Sequence of chain 1.D:
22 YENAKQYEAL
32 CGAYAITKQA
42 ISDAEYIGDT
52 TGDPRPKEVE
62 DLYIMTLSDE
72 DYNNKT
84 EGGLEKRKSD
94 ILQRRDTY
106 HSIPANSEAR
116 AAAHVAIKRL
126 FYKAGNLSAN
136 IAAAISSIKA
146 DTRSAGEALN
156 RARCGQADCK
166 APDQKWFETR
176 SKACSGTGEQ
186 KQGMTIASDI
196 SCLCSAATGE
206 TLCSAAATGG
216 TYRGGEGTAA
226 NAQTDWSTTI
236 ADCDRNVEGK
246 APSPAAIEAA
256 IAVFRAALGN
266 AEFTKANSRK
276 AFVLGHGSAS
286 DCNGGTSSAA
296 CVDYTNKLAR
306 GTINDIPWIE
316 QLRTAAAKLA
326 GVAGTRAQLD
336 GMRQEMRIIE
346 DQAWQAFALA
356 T

Binding-site contacts:
Ligand atom C5 contacts residue SER292 of chain 1.D at 3.1 Å.
Ligand atom O6 contacts residue GLU205 of chain 1.D at 3.8 Å.
Ligand atom C6 contacts residue THR203 of chain 1.D at 3.4 Å.
Ligand atom O2 contacts residue SER292 of chain 1.D at 3.3 Å (h-bond).
Ligand atom C1 contacts residue THR203 of chain 1.D at 3.6 Å.
Ligand atom C1 contacts residue HIS281 of chain 1.D at 4.0 Å.
Ligand atom O2 contacts residue HIS281 of chain 1.D at 3.3 Å (h-bond).
Ligand atom O5 contacts residue TYR22 of chain 1.D at 4.0 Å.
Ligand atom O5 contacts residue GLY204 of chain 1.D at 4.3 Å.
Ligand atom O5 contacts residue THR203 of chain 1.D at 3.1 Å (h-bond).
Ligand atom C4 contacts residue SER292 of chain 1.D at 3.9 Å.
Ligand atom O6 contacts residue TYR22 of chain 1.D at 4.3 Å.
Ligand atom C6 contacts residue SER292 of chain 1.D at 4.3 Å.
Ligand atom O5 contacts residue SER292 of chain 1.D at 2.2 Å (h-bond).
Ligand atom C6 contacts residue GLU205 of chain 1.D at 4.0 Å.
Ligand atom C2 contacts residue HIS281 of chain 1.D at 3.6 Å.
Ligand atom C1 contacts residue SER292 of chain 1.D at 1.5 Å.
Ligand atom C5 contacts residue THR203 of chain 1.D at 3.0 Å.
Ligand atom C2 contacts residue SER292 of chain 1.D at 2.9 Å.
Ligand atom C3 contacts residue SER292 of chain 1.D at 3.6 Å.
Ligand atom O5 contacts residue LEU207 of chain 1.D at 4.0 Å.
Ligand atom O6 contacts residue THR203 of chain 1.D at 4.5 Å.
Ligand atom O2 contacts residue SER293 of chain 1.D at 3.9 Å.
Ligand atom C2 contacts residue GLC1 of chain 1.Q at 4.0 Å.
Ligand atom C4 contacts residue THR203 of chain 1.D at 4.5 Å.
Ligand atom O3 contacts residue GLC1 of chain 1.Q at 4.4 Å.
Ligand atom C1 contacts residue SER293 of chain 1.D at 4.5 Å.
Ligand atom O2 contacts residue GLC1 of chain 1.Q at 2.6 Å (h-bond).
Ligand atom C6 contacts residue GLY204 of chain 1.D at 4.1 Å.

A small-molecule ligand and the protein it binds are described below.
Small molecule (SMILES): OC[C@H]1O[C@H](O)[C@H](O)[C@@H](O)[C@@H]1O